This protein binds this small molecule.
Small molecule (SMILES): Nc1ncnc2c1ncn2[C@@H]1O[C@H](CO[P](=O)(O)O[P](=O)(O)NP(=O)(O)O)[C@@H](O)[C@H]1O

Sequence of chain 1.B:
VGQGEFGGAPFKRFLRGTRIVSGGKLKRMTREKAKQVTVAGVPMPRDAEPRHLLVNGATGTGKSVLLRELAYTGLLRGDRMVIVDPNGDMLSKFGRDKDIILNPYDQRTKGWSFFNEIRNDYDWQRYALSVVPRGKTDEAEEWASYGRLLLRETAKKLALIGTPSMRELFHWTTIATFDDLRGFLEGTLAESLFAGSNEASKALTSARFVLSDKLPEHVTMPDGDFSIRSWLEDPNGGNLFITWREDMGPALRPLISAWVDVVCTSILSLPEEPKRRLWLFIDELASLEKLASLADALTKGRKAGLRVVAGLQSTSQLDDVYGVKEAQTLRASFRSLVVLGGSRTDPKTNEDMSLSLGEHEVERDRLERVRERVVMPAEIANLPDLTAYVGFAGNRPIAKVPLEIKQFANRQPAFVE

Sequence of chain 1.A:
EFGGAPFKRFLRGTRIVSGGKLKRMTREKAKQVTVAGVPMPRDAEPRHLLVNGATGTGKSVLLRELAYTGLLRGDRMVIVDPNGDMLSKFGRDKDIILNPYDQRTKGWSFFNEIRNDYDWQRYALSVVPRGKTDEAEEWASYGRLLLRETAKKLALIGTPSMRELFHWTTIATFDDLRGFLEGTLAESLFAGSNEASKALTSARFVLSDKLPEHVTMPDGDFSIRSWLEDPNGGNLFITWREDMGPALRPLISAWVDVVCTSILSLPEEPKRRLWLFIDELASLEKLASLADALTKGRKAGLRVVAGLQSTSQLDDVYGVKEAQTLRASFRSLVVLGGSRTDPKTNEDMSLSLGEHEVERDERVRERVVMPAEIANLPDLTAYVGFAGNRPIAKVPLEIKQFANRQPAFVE

Binding-site contacts:
Ligand atom O2G contacts residue GLY63 of chain 1.A at 3.7 Å.
Ligand atom O3A contacts residue SER67 of chain 1.A at 3.7 Å.
Ligand atom O1A contacts residue GLY65 of chain 1.A at 2.8 Å.
Ligand atom O1A contacts residue LYS66 of chain 1.A at 3.1 Å (salt-bridge).
Ligand atom O3A contacts residue THR64 of chain 1.A at 4.0 Å.
Ligand atom O3' contacts residue GLY63 of chain 1.A at 3.6 Å.
Ligand atom PG contacts residue ARG305 of chain 1.B at 3.4 Å.
Ligand atom O2B contacts residue LYS66 of chain 1.A at 3.3 Å.
Ligand atom O2G contacts residue THR62 of chain 1.A at 4.0 Å.
Ligand atom O1B contacts residue THR64 of chain 1.A at 3.8 Å.
Ligand atom O5' contacts residue GLY63 of chain 1.A at 3.9 Å.
Ligand atom O4' contacts residue ILE422 of chain 1.A at 3.8 Å.
Ligand atom N3B contacts residue SER67 of chain 1.A at 3.4 Å (h-bond).
Ligand atom O2B contacts residue SER67 of chain 1.A at 2.5 Å (h-bond).
Ligand atom O1B contacts residue THR62 of chain 1.A at 3.5 Å.
Ligand atom C4 contacts residue ILE422 of chain 1.A at 3.9 Å (hydrophobic).
Ligand atom PB contacts residue GLY63 of chain 1.A at 3.6 Å.
Ligand atom O5' contacts residue VAL68 of chain 1.A at 4.1 Å.
Ligand atom PB contacts residue SER67 of chain 1.A at 3.4 Å.
Ligand atom O1A contacts residue SER67 of chain 1.A at 2.8 Å (h-bond).
Ligand atom C5' contacts residue GLY63 of chain 1.A at 3.7 Å.
Ligand atom PA contacts residue LYS66 of chain 1.A at 4.2 Å.
Ligand atom PA contacts residue SER67 of chain 1.A at 3.3 Å.
Ligand atom O3A contacts residue GLY63 of chain 1.A at 3.4 Å.
Ligand atom O2A contacts residue SER67 of chain 1.A at 2.9 Å (h-bond).
Ligand atom O3A contacts residue LYS66 of chain 1.A at 4.2 Å.
Ligand atom N3 contacts residue ILE422 of chain 1.A at 4.1 Å.
Ligand atom O1B contacts residue GLY63 of chain 1.A at 2.4 Å (h-bond).
Ligand atom N9 contacts residue ILE422 of chain 1.A at 3.5 Å.
Ligand atom C1' contacts residue ILE422 of chain 1.A at 3.4 Å (hydrophobic).
Ligand atom O3G contacts residue ARG305 of chain 1.B at 2.8 Å (salt-bridge).
Ligand atom O1A contacts residue VAL68 of chain 1.A at 3.2 Å (h-bond).
Ligand atom O2G contacts residue ARG305 of chain 1.B at 4.0 Å.
Ligand atom C4' contacts residue GLY63 of chain 1.A at 3.7 Å.
Ligand atom O3' contacts residue ARG54 of chain 1.B at 3.2 Å (salt-bridge).
Ligand atom O3A contacts residue GLY65 of chain 1.A at 3.6 Å (h-bond).
Ligand atom PA contacts residue GLY65 of chain 1.A at 3.7 Å.
Ligand atom O5' contacts residue GLY65 of chain 1.A at 3.6 Å.
Ligand atom C8 contacts residue ILE422 of chain 1.A at 4.2 Å (hydrophobic).
Ligand atom O1G contacts residue ARG305 of chain 1.B at 3.0 Å (salt-bridge).